A protein and the small-molecule ligand that binds it are described below.
Small molecule (SMILES): O=S(=O)(O)c1cccc2cccc(Nc3ccccc3)c12

Binding-site contacts:
Ligand atom C2 contacts residue GLY51 of chain 1.S at 3.3 Å.
Ligand atom C8 contacts residue GLY114 of chain 1.U at 3.6 Å.
Ligand atom C11 contacts residue GLY51 of chain 1.S at 4.2 Å.
Ligand atom O2 contacts residue ASP52 of chain 1.S at 3.8 Å.
Ligand atom O2 contacts residue LEU29 of chain 1.O at 3.3 Å.
Ligand atom C8 contacts residue HIS21 of chain 1.O at 4.1 Å.
Ligand atom C1 contacts residue ASP52 of chain 1.S at 3.9 Å.
Ligand atom C10 contacts residue GLY114 of chain 1.U at 4.4 Å.
Ligand atom O1 contacts residue ALA81 of chain 1.O at 3.9 Å.
Ligand atom C15 contacts residue GLY51 of chain 1.S at 4.3 Å.
Ligand atom S contacts residue GLY114 of chain 1.U at 4.4 Å.
Ligand atom C8 contacts residue GLY113 of chain 1.U at 4.4 Å.
Ligand atom C15 contacts residue GLU50 of chain 1.S at 4.3 Å.
Ligand atom O2 contacts residue ALA81 of chain 1.O at 3.8 Å.
Ligand atom N contacts residue ASP52 of chain 1.S at 3.5 Å (salt-bridge).
Ligand atom C16 contacts residue GLY51 of chain 1.S at 4.0 Å.
Ligand atom O1 contacts residue GLY114 of chain 1.U at 4.0 Å.
Ligand atom O3 contacts residue GLY113 of chain 1.U at 4.4 Å.
Ligand atom C12 contacts residue ALA81 of chain 1.O at 3.5 Å (hydrophobic).
Ligand atom C13 contacts residue ALA82 of chain 1.O at 4.4 Å (hydrophobic).
Ligand atom C9 contacts residue GLY114 of chain 1.U at 3.9 Å.
Ligand atom C3 contacts residue GLY51 of chain 1.S at 3.5 Å.
Ligand atom O3 contacts residue LYS25 of chain 1.O at 4.2 Å.
Ligand atom C11 contacts residue ASP52 of chain 1.S at 4.2 Å.
Ligand atom C8 contacts residue LYS25 of chain 1.O at 4.2 Å.
Ligand atom C2 contacts residue GLU50 of chain 1.S at 4.4 Å.
Ligand atom O3 contacts residue HIS21 of chain 1.O at 3.9 Å.
Ligand atom C7 contacts residue GLY114 of chain 1.U at 3.6 Å.
Ligand atom C6 contacts residue GLY114 of chain 1.U at 4.2 Å.
Ligand atom S contacts residue ALA81 of chain 1.O at 4.3 Å.
Ligand atom S contacts residue GLY113 of chain 1.U at 4.4 Å.
Ligand atom C7 contacts residue PHE162 of chain 1.O at 3.7 Å (hydrophobic).
Ligand atom C12 contacts residue ASP52 of chain 1.S at 4.3 Å.
Ligand atom O2 contacts residue LYS25 of chain 1.O at 3.9 Å.
Ligand atom C11 contacts residue ALA81 of chain 1.O at 4.4 Å (hydrophobic).
Ligand atom O1 contacts residue GLY113 of chain 1.U at 3.5 Å.
Ligand atom C2 contacts residue ASP52 of chain 1.S at 4.0 Å.
Ligand atom C13 contacts residue ALA81 of chain 1.O at 4.1 Å (hydrophobic).
Ligand atom C1 contacts residue GLY51 of chain 1.S at 4.4 Å.
Ligand atom C14 contacts residue GLY56 of chain 1.S at 4.3 Å.

Sequence of chain 1.U:
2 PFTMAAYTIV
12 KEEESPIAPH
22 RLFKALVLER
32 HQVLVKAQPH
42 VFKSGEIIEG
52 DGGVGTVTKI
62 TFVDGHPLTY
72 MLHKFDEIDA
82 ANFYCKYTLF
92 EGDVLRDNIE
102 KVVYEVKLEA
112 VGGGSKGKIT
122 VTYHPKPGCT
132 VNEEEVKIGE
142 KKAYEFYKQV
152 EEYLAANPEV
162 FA

Sequence of chain 1.O:
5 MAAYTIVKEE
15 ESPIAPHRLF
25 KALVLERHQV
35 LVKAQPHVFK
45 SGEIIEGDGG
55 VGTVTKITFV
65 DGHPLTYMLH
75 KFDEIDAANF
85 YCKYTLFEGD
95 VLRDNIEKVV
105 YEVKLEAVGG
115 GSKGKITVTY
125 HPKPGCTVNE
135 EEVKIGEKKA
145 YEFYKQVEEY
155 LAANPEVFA

Sequence of chain 1.S:
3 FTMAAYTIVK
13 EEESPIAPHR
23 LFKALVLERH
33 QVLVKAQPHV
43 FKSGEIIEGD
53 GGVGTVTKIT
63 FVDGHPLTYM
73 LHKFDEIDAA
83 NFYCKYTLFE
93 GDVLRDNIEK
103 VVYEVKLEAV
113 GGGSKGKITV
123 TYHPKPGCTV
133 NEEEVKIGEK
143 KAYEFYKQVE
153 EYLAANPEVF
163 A